Sequence of chain 19.A:
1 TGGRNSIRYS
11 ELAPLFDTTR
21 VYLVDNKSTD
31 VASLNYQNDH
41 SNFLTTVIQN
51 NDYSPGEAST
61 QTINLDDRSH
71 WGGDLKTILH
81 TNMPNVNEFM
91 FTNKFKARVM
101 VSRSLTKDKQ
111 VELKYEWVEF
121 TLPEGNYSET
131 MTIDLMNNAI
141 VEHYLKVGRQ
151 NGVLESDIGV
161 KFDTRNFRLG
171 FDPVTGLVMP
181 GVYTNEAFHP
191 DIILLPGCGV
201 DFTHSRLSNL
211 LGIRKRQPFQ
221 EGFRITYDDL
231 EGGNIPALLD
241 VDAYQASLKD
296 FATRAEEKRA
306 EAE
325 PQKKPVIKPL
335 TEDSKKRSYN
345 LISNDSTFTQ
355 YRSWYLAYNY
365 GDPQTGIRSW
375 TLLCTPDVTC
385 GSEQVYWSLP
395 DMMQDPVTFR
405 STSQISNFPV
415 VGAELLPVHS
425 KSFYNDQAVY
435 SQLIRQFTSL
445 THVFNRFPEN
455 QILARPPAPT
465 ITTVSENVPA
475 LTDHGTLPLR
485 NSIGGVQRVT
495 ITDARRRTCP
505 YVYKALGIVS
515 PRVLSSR

Binding-site contacts:
Ligand atom C2 contacts residue ARG224 of chain 19.A at 4.0 Å.
Ligand atom C1 contacts residue TRP374 of chain 19.A at 3.3 Å (hydrophobic).
Ligand atom O1S contacts residue TRP374 of chain 19.A at 4.0 Å.
Ligand atom O1S contacts residue ARG224 of chain 19.A at 2.9 Å (salt-bridge).
Ligand atom S1 contacts residue LYS215 of chain 19.A at 4.1 Å.
Ligand atom C3 contacts residue TRP374 of chain 19.A at 4.0 Å (hydrophobic).
Ligand atom O1S contacts residue PHE223 of chain 19.A at 3.2 Å.
Ligand atom S1 contacts residue GLY222 of chain 19.A at 3.8 Å.
Ligand atom O1S contacts residue GLY222 of chain 19.A at 3.0 Å (h-bond).
Ligand atom O2S contacts residue LYS215 of chain 19.A at 3.1 Å (salt-bridge).
Ligand atom C2 contacts residue TRP374 of chain 19.A at 4.0 Å (hydrophobic).
Ligand atom O1S contacts residue LYS215 of chain 19.A at 3.9 Å.
Ligand atom S1 contacts residue ARG224 of chain 19.A at 4.0 Å.
Ligand atom O2S contacts residue GLY222 of chain 19.A at 3.4 Å (h-bond).
Ligand atom O3S contacts residue ARG224 of chain 19.A at 3.8 Å.
Ligand atom S1 contacts residue TRP374 of chain 19.A at 4.4 Å.
Ligand atom C3 contacts residue ASP229 of chain 19.A at 4.4 Å.
Ligand atom N1 contacts residue TRP374 of chain 19.A at 3.5 Å.
Ligand atom C1 contacts residue ARG224 of chain 19.A at 4.1 Å.

A small-molecule ligand and the protein it binds are described below.
Small molecule (SMILES): CCCCCCCCCCCC[N+](C)(C)CCCS(=O)(=O)O